Sequence of chain 1.C:
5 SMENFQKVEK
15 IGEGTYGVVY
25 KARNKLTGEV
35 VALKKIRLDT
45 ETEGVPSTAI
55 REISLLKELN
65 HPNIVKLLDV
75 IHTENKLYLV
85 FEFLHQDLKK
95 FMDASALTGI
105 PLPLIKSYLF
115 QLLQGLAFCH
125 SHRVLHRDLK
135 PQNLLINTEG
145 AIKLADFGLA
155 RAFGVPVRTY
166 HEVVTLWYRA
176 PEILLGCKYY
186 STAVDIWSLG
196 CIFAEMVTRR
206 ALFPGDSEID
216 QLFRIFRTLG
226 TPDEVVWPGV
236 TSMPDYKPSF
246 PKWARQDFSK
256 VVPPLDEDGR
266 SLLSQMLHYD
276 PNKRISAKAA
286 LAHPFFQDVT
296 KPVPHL

Binding-site contacts:
Ligand atom C4 contacts residue LEU88 of chain 1.C at 3.3 Å (hydrophobic).
Ligand atom C18 contacts residue ILE15 of chain 1.C at 3.8 Å (hydrophobic).
Ligand atom C4 contacts residue HIS89 of chain 1.C at 3.6 Å.
Ligand atom C10 contacts residue LEU139 of chain 1.C at 3.5 Å (hydrophobic).
Ligand atom N2 contacts residue VAL69 of chain 1.C at 3.5 Å.
Ligand atom C4 contacts residue PHE87 of chain 1.C at 3.8 Å (hydrophobic).
Ligand atom C11 contacts residue ILE15 of chain 1.C at 3.6 Å (hydrophobic).
Ligand atom N2 contacts residue GLU86 of chain 1.C at 2.8 Å (salt-bridge).
Ligand atom N contacts residue LEU88 of chain 1.C at 2.8 Å (h-bond).
Ligand atom O1 contacts residue LYS94 of chain 1.C at 3.2 Å (salt-bridge).
Ligand atom C15 contacts residue GLY18 of chain 1.C at 3.8 Å.
Ligand atom C9 contacts residue LEU139 of chain 1.C at 3.4 Å (hydrophobic).
Ligand atom C19 contacts residue GLN90 of chain 1.C at 3.8 Å.
Ligand atom C6 contacts residue LEU88 of chain 1.C at 3.8 Å (hydrophobic).
Ligand atom N2 contacts residue PHE85 of chain 1.C at 3.7 Å.
Ligand atom C19 contacts residue ASP91 of chain 1.C at 3.7 Å.
Ligand atom N1 contacts residue ALA36 of chain 1.C at 3.7 Å.
Ligand atom N contacts residue PHE87 of chain 1.C at 3.7 Å.
Ligand atom N1 contacts residue LEU139 of chain 1.C at 3.8 Å.
Ligand atom C7 contacts residue LEU139 of chain 1.C at 3.5 Å (hydrophobic).
Ligand atom C8 contacts residue GLU86 of chain 1.C at 3.8 Å.
Ligand atom C14 contacts residue GLU17 of chain 1.C at 3.6 Å.
Ligand atom C5 contacts residue LEU88 of chain 1.C at 3.2 Å (hydrophobic).
Ligand atom O1 contacts residue ASP91 of chain 1.C at 3.0 Å (salt-bridge).
Ligand atom N contacts residue ILE15 of chain 1.C at 3.6 Å.
Ligand atom N1 contacts residue LEU88 of chain 1.C at 3.2 Å (h-bond).
Ligand atom O1 contacts residue GLN90 of chain 1.C at 3.5 Å.
Ligand atom C8 contacts residue PHE85 of chain 1.C at 3.5 Å (hydrophobic).
Ligand atom C3 contacts residue HIS89 of chain 1.C at 3.3 Å.
Ligand atom N2 contacts residue ALA36 of chain 1.C at 3.6 Å.
Ligand atom C14 contacts residue GLY18 of chain 1.C at 3.7 Å.
Ligand atom S contacts residue LYS94 of chain 1.C at 3.3 Å (salt-bridge).
Ligand atom C8 contacts residue VAL69 of chain 1.C at 3.4 Å (hydrophobic).
Ligand atom C contacts residue LYS94 of chain 1.C at 1.3 Å.
Ligand atom C contacts residue ASP91 of chain 1.C at 3.3 Å.
Ligand atom C16 contacts residue ASN137 of chain 1.C at 3.7 Å.
Ligand atom C1 contacts residue LYS94 of chain 1.C at 2.3 Å.
Ligand atom C2 contacts residue GLN90 of chain 1.C at 3.6 Å.
Ligand atom C7 contacts residue GLU86 of chain 1.C at 3.7 Å.
Ligand atom C7 contacts residue ALA36 of chain 1.C at 3.5 Å (hydrophobic).

The protein below binds the small molecule below.
Small molecule (SMILES): CCS(=O)(=O)c1ccc(Nc2nc(OCC3CCCCC3)c3nc[nH]c3n2)cc1